Binding-site contacts:
Ligand atom C16 contacts residue TYR226 of chain 1.H at 4.0 Å (hydrophobic).
Ligand atom O2 contacts residue GLY84 of chain 1.H at 2.8 Å (h-bond).
Ligand atom O1 contacts residue PRO174 of chain 1.H at 3.6 Å.
Ligand atom C20 contacts residue PRO174 of chain 1.H at 3.7 Å (hydrophobic).
Ligand atom C18 contacts residue ASN222 of chain 1.H at 3.5 Å.
Ligand atom C8 contacts residue ALA83 of chain 1.H at 3.6 Å (hydrophobic).
Ligand atom C11 contacts residue SER173 of chain 1.H at 3.4 Å.
Ligand atom C10 contacts residue TYR19 of chain 1.H at 3.4 Å (hydrophobic).
Ligand atom C21 contacts residue TYR226 of chain 1.H at 3.8 Å (hydrophobic).
Ligand atom C6 contacts residue ALA83 of chain 1.H at 3.5 Å (hydrophobic).
Ligand atom C20 contacts residue SER173 of chain 1.H at 3.6 Å.
Ligand atom C7 contacts residue ALA83 of chain 1.H at 3.4 Å (hydrophobic).
Ligand atom O2 contacts residue ALA83 of chain 1.H at 3.6 Å.
Ligand atom C17 contacts residue PHE306 of chain 1.H at 3.8 Å (hydrophobic).
Ligand atom C9 contacts residue TYR226 of chain 1.H at 3.5 Å (hydrophobic).
Ligand atom O1 contacts residue SER173 of chain 1.H at 3.4 Å.
Ligand atom C17 contacts residue ILE269 of chain 1.H at 3.7 Å (hydrophobic).
Ligand atom N1 contacts residue ALA83 of chain 1.H at 3.3 Å.
Ligand atom C7 contacts residue TYR305 of chain 1.H at 3.9 Å (hydrophobic).
Ligand atom O2 contacts residue PRO174 of chain 1.H at 3.6 Å.
Ligand atom C5 contacts residue TYR305 of chain 1.H at 3.8 Å (hydrophobic).
Ligand atom O1 contacts residue TYR204 of chain 1.H at 3.9 Å.
Ligand atom C4 contacts residue PHE94 of chain 1.H at 3.6 Å (hydrophobic).
Ligand atom N1 contacts residue TYR305 of chain 1.H at 2.9 Å (h-bond).
Ligand atom C21 contacts residue PRO174 of chain 1.H at 3.9 Å (hydrophobic).
Ligand atom C4 contacts residue ALA83 of chain 1.H at 3.5 Å (hydrophobic).
Ligand atom C20 contacts residue GLY84 of chain 1.H at 3.8 Å.
Ligand atom C13 contacts residue ILE269 of chain 1.H at 3.9 Å (hydrophobic).
Ligand atom O2 contacts residue TYR226 of chain 1.H at 4.0 Å.
Ligand atom C19 contacts residue ILE269 of chain 1.H at 3.9 Å (hydrophobic).
Ligand atom C1 contacts residue ALA83 of chain 1.H at 4.0 Å (hydrophobic).
Ligand atom C19 contacts residue ASN222 of chain 1.H at 4.0 Å.
Ligand atom C1 contacts residue TYR19 of chain 1.H at 3.6 Å (hydrophobic).
Ligand atom C12 contacts residue TYR305 of chain 1.H at 3.8 Å (hydrophobic).
Ligand atom C21 contacts residue TYR206 of chain 1.H at 3.5 Å (hydrophobic).
Ligand atom C3 contacts residue ALA83 of chain 1.H at 3.9 Å (hydrophobic).
Ligand atom C1 contacts residue LEU87 of chain 1.H at 4.0 Å (hydrophobic).
Ligand atom C10 contacts residue TYR226 of chain 1.H at 3.4 Å (hydrophobic).
Ligand atom C5 contacts residue ALA83 of chain 1.H at 3.3 Å (hydrophobic).
Ligand atom C4 contacts residue TYR305 of chain 1.H at 4.0 Å (hydrophobic).

Sequence of chain 1.H:
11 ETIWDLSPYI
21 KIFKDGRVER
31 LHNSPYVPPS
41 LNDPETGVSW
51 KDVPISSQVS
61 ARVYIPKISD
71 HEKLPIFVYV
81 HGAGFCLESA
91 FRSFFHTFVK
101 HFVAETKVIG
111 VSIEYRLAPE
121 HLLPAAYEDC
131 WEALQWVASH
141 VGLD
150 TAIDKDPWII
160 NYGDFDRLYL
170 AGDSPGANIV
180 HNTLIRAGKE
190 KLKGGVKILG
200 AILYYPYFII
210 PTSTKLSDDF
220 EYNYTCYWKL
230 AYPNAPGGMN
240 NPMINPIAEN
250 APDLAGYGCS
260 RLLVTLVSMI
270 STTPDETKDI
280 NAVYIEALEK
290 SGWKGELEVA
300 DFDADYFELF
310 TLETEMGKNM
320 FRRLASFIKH

This small molecule binds to this protein.
Small molecule (SMILES): CCC1=C[C@H]2C[C@@H](C(=O)OC)C3=Nc4ccccc4C3CC[N+](=C1)C2